Sequence of chain 2.A:
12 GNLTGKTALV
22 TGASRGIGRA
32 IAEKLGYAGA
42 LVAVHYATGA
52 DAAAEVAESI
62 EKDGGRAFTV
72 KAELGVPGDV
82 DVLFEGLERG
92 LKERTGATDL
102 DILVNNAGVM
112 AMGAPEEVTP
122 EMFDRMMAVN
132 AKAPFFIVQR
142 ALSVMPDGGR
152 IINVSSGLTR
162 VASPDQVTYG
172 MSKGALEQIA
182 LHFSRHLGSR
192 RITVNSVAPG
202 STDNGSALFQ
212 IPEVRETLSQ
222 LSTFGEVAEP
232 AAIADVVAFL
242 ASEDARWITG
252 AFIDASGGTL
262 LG

Binding-site contacts:
Ligand atom CAU contacts residue LEU159 of chain 2.A at 4.0 Å (hydrophobic).
Ligand atom CAL contacts residue NAP1 of chain 2.C at 3.6 Å.
Ligand atom CAH contacts residue LEU159 of chain 2.A at 3.9 Å (hydrophobic).
Ligand atom CAS contacts residue LEU219 of chain 2.A at 3.9 Å (hydrophobic).
Ligand atom CAN contacts residue MET111 of chain 2.A at 3.8 Å (hydrophobic).
Ligand atom CAG contacts residue THR260 of chain 2.A at 4.0 Å.
Ligand atom CAX contacts residue LEU159 of chain 2.A at 3.7 Å (hydrophobic).
Ligand atom OAC contacts residue SER157 of chain 2.A at 4.0 Å.
Ligand atom CAW contacts residue LEU222 of chain 2.A at 3.8 Å (hydrophobic).
Ligand atom CAP contacts residue LEU159 of chain 2.A at 3.9 Å (hydrophobic).
Ligand atom OAC contacts residue GLY201 of chain 2.A at 3.6 Å.
Ligand atom CAO contacts residue GLN167 of chain 2.A at 3.3 Å.
Ligand atom CAG contacts residue LEU159 of chain 2.A at 4.0 Å (hydrophobic).
Ligand atom OAD contacts residue LEU222 of chain 2.A at 3.9 Å.
Ligand atom CAG contacts residue VAL162 of chain 2.A at 3.7 Å (hydrophobic).
Ligand atom CAU contacts residue SER202 of chain 2.A at 4.0 Å.
Ligand atom CAS contacts residue GLN167 of chain 2.A at 4.1 Å.
Ligand atom CAV contacts residue LEU222 of chain 2.A at 3.9 Å (hydrophobic).
Ligand atom OAF contacts residue SER157 of chain 2.A at 3.9 Å.
Ligand atom OAF contacts residue GLY158 of chain 2.A at 3.4 Å (h-bond).
Ligand atom CAI contacts residue LEU159 of chain 2.A at 3.6 Å (hydrophobic).
Ligand atom OAC contacts residue SER202 of chain 2.A at 3.6 Å (h-bond).
Ligand atom CAK contacts residue MET111 of chain 2.A at 3.7 Å (hydrophobic).
Ligand atom CAW contacts residue LEU159 of chain 2.A at 3.7 Å (hydrophobic).
Ligand atom CAJ contacts residue MET113 of chain 2.A at 4.0 Å (hydrophobic).
Ligand atom CAQ contacts residue LEU219 of chain 2.A at 3.9 Å (hydrophobic).
Ligand atom OAB contacts residue NAP1 of chain 2.C at 3.3 Å (h-bond).
Ligand atom OAF contacts residue GLY201 of chain 2.A at 3.5 Å.
Ligand atom CAH contacts residue GLY158 of chain 2.A at 3.9 Å.
Ligand atom CAH contacts residue THR260 of chain 2.A at 3.6 Å.
Ligand atom CAM contacts residue NAP1 of chain 2.C at 3.6 Å.
Ligand atom CAI contacts residue LEU222 of chain 2.A at 3.8 Å (hydrophobic).
Ligand atom OAF contacts residue LEU159 of chain 2.A at 3.8 Å.
Ligand atom CAL contacts residue SER202 of chain 2.A at 3.9 Å.
Ligand atom CAA contacts residue LEU209 of chain 2.A at 3.9 Å (hydrophobic).
Ligand atom OAB contacts residue MET111 of chain 2.A at 3.9 Å.
Ligand atom CAJ contacts residue GLN167 of chain 2.A at 3.5 Å.
Ligand atom OAC contacts residue NAP1 of chain 2.C at 3.4 Å.
Ligand atom OAE contacts residue GLN167 of chain 2.A at 3.3 Å (h-bond).
Ligand atom OAF contacts residue PRO200 of chain 2.A at 3.5 Å (h-bond).

This small molecule binds to this protein.
Small molecule (SMILES): Cc1cc(O)c2c(c1)CC(=O)C1=C2C(=O)c2cccc(O)c2C1=O